This small molecule binds to this protein.
Small molecule (SMILES): CN[C@@H]1CCc2c(ccc(O)c2O)[C@H]1O

Sequence of chain 1.D:
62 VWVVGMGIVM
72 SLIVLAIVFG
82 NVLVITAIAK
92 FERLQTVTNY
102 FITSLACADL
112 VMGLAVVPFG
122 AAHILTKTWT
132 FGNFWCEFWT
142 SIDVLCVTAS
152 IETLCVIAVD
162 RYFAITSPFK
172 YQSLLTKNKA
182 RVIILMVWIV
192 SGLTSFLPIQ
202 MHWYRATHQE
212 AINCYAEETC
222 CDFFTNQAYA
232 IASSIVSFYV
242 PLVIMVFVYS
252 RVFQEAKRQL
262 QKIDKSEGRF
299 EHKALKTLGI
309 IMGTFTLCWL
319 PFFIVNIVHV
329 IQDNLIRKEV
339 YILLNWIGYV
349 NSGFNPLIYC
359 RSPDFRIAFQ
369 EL

Binding-site contacts:
Ligand atom CAJ contacts residue PHE320 of chain 1.D at 4.1 Å (hydrophobic).
Ligand atom OAM contacts residue TYR347 of chain 1.D at 3.8 Å.
Ligand atom CAD contacts residue ASN324 of chain 1.D at 3.9 Å.
Ligand atom OAL contacts residue VAL145 of chain 1.D at 4.1 Å.
Ligand atom CAH contacts residue PHE224 of chain 1.D at 3.0 Å (hydrophobic).
Ligand atom CAB contacts residue VAL148 of chain 1.D at 3.9 Å (hydrophobic).
Ligand atom OAK contacts residue SER234 of chain 1.D at 3.9 Å.
Ligand atom CAD contacts residue VAL145 of chain 1.D at 4.3 Å (hydrophobic).
Ligand atom CAA contacts residue VAL145 of chain 1.D at 4.2 Å (hydrophobic).
Ligand atom CAC contacts residue SER234 of chain 1.D at 3.5 Å.
Ligand atom CAG contacts residue ASN324 of chain 1.D at 4.2 Å.
Ligand atom CAH contacts residue TYR339 of chain 1.D at 3.4 Å (hydrophobic).
Ligand atom CAE contacts residue PHE320 of chain 1.D at 4.3 Å (hydrophobic).
Ligand atom CAI contacts residue ASN343 of chain 1.D at 3.8 Å.
Ligand atom CAO contacts residue PHE224 of chain 1.D at 3.5 Å (hydrophobic).
Ligand atom CAD contacts residue SER234 of chain 1.D at 4.2 Å.
Ligand atom CAF contacts residue PHE320 of chain 1.D at 4.2 Å (hydrophobic).
Ligand atom OAL contacts residue SER234 of chain 1.D at 2.3 Å (h-bond).
Ligand atom OAL contacts residue SER238 of chain 1.D at 4.2 Å.
Ligand atom CAA contacts residue VAL148 of chain 1.D at 3.9 Å (hydrophobic).
Ligand atom OAM contacts residue ASN343 of chain 1.D at 4.0 Å.
Ligand atom CAO contacts residue ASN343 of chain 1.D at 4.3 Å.
Ligand atom CAI contacts residue PHE224 of chain 1.D at 3.8 Å (hydrophobic).
Ligand atom CAJ contacts residue ASN343 of chain 1.D at 3.6 Å.
Ligand atom CAG contacts residue PHE224 of chain 1.D at 2.7 Å (hydrophobic).
Ligand atom NAN contacts residue TYR347 of chain 1.D at 4.0 Å.
Ligand atom OAM contacts residue VAL148 of chain 1.D at 3.9 Å.
Ligand atom CAE contacts residue TYR339 of chain 1.D at 4.3 Å (hydrophobic).
Ligand atom CAG contacts residue TYR339 of chain 1.D at 3.2 Å (hydrophobic).
Ligand atom NAN contacts residue PHE224 of chain 1.D at 4.3 Å.
Ligand atom CAD contacts residue PHE224 of chain 1.D at 4.2 Å (hydrophobic).
Ligand atom OAK contacts residue ASN324 of chain 1.D at 3.4 Å (h-bond).
Ligand atom OAL contacts residue PHE321 of chain 1.D at 4.2 Å.
Ligand atom CAB contacts residue VAL145 of chain 1.D at 3.7 Å (hydrophobic).
Ligand atom CAE contacts residue PHE224 of chain 1.D at 3.8 Å (hydrophobic).
Ligand atom CAC contacts residue VAL145 of chain 1.D at 3.8 Å (hydrophobic).
Ligand atom CAH contacts residue ASN343 of chain 1.D at 4.1 Å.
Ligand atom NAN contacts residue ASN343 of chain 1.D at 3.2 Å (h-bond).
Ligand atom OAK contacts residue PHE224 of chain 1.D at 3.8 Å.
Ligand atom CAE contacts residue ASN324 of chain 1.D at 4.3 Å.